Sequence of chain 1.B:
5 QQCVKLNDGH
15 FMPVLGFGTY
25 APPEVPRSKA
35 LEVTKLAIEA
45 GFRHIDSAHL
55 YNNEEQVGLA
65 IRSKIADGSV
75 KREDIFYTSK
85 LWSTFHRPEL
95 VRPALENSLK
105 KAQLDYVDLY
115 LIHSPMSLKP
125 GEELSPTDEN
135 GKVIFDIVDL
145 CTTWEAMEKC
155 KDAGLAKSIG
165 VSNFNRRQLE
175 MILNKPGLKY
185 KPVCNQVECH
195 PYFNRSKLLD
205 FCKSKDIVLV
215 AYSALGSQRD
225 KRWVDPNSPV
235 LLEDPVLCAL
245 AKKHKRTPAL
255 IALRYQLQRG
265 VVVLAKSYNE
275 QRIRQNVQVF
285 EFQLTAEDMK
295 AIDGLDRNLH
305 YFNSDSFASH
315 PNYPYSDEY

Binding-site contacts:
Ligand atom C20 contacts residue PRO318 of chain 1.B at 3.9 Å (hydrophobic).
Ligand atom O4 contacts residue NAP1 of chain 1.E at 3.2 Å.
Ligand atom C15 contacts residue NAP1 of chain 1.E at 3.8 Å.
Ligand atom O2 contacts residue SER129 of chain 1.B at 2.7 Å (h-bond).
Ligand atom C17 contacts residue TYR216 of chain 1.B at 3.8 Å (hydrophobic).
Ligand atom C6 contacts residue PHE306 of chain 1.B at 3.5 Å (hydrophobic).
Ligand atom C18 contacts residue ASN167 of chain 1.B at 3.6 Å.
Ligand atom O1 contacts residue PHE311 of chain 1.B at 3.2 Å.
Ligand atom C9 contacts residue LEU54 of chain 1.B at 3.5 Å (hydrophobic).
Ligand atom C5 contacts residue TRP227 of chain 1.B at 3.7 Å (hydrophobic).
Ligand atom C17 contacts residue PHE306 of chain 1.B at 3.8 Å (hydrophobic).
Ligand atom C11 contacts residue LEU54 of chain 1.B at 3.9 Å (hydrophobic).
Ligand atom O5 contacts residue NAP1 of chain 1.E at 2.8 Å (h-bond).
Ligand atom O3 contacts residue TYR24 of chain 1.B at 3.1 Å (h-bond).
Ligand atom O2 contacts residue TRP86 of chain 1.B at 3.1 Å.
Ligand atom C1 contacts residue PHE311 of chain 1.B at 3.8 Å (hydrophobic).
Ligand atom C20 contacts residue SER308 of chain 1.B at 3.6 Å.
Ligand atom C19 contacts residue PHE306 of chain 1.B at 3.9 Å (hydrophobic).
Ligand atom C6 contacts residue TRP227 of chain 1.B at 3.8 Å (hydrophobic).
Ligand atom C1 contacts residue SER129 of chain 1.B at 3.6 Å.
Ligand atom C1 contacts residue TRP86 of chain 1.B at 3.8 Å (hydrophobic).
Ligand atom C10 contacts residue LEU54 of chain 1.B at 4.0 Å (hydrophobic).
Ligand atom C20 contacts residue TYR317 of chain 1.B at 3.9 Å (hydrophobic).
Ligand atom C14 contacts residue NAP1 of chain 1.E at 3.7 Å.
Ligand atom C11 contacts residue TYR55 of chain 1.B at 3.9 Å (hydrophobic).
Ligand atom C7 contacts residue TRP227 of chain 1.B at 3.7 Å (hydrophobic).
Ligand atom C11 contacts residue NAP1 of chain 1.E at 3.9 Å.
Ligand atom C17 contacts residue ASN167 of chain 1.B at 3.5 Å.
Ligand atom C19 contacts residue TYR319 of chain 1.B at 3.7 Å (hydrophobic).
Ligand atom C20 contacts residue MET120 of chain 1.B at 3.8 Å (hydrophobic).
Ligand atom O5 contacts residue ASN167 of chain 1.B at 2.8 Å (h-bond).
Ligand atom C16 contacts residue PHE306 of chain 1.B at 3.8 Å (hydrophobic).
Ligand atom O5 contacts residue HIS117 of chain 1.B at 3.4 Å.
Ligand atom O4 contacts residue TYR55 of chain 1.B at 3.3 Å.
Ligand atom C10 contacts residue TYR24 of chain 1.B at 3.8 Å (hydrophobic).
Ligand atom C20 contacts residue TYR319 of chain 1.B at 3.7 Å (hydrophobic).
Ligand atom C5 contacts residue PHE306 of chain 1.B at 3.6 Å (hydrophobic).
Ligand atom C4 contacts residue TRP227 of chain 1.B at 3.7 Å (hydrophobic).
Ligand atom C2 contacts residue SER129 of chain 1.B at 3.8 Å.
Ligand atom O4 contacts residue HIS117 of chain 1.B at 3.7 Å.

A protein and the small-molecule ligand that binds it are described below.
Small molecule (SMILES): CCCCC[C@H](O)/C=C/[C@H]1C(=O)C[C@H](O)[C@@H]1C/C=C\CCCC(=O)O